This small molecule binds to this protein.
Small molecule (SMILES): Nc1ncnc2c1ncn2[C@@H]1O[C@H](CO)[C@@H](OP(=O)(O)O)[C@H]1O

Sequence of chain 2.A:
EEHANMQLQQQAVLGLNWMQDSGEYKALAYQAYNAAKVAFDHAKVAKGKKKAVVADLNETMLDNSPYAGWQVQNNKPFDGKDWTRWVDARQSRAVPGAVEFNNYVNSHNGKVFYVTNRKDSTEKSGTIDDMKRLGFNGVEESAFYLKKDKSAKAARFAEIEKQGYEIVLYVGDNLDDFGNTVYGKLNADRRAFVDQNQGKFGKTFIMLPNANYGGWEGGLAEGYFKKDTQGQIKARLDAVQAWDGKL

Binding-site contacts:
Ligand atom C2' contacts residue ASN66 of chain 2.A at 3.6 Å.
Ligand atom C5 contacts residue PHE86 of chain 2.A at 3.6 Å (hydrophobic).
Ligand atom O3P contacts residue ASP64 of chain 2.A at 2.9 Å (salt-bridge).
Ligand atom O2' contacts residue TYR221 of chain 2.A at 2.7 Å (h-bond).
Ligand atom C5 contacts residue TYR221 of chain 2.A at 3.5 Å (hydrophobic).
Ligand atom C3' contacts residue ASN66 of chain 2.A at 3.5 Å.
Ligand atom P contacts residue MG1 of chain 2.B at 3.7 Å.
Ligand atom C2' contacts residue TYR221 of chain 2.A at 3.7 Å (hydrophobic).
Ligand atom O1P contacts residue THR124 of chain 2.A at 3.8 Å.
Ligand atom O2' contacts residue ASN66 of chain 2.A at 3.4 Å.
Ligand atom P contacts residue ASP64 of chain 2.A at 3.0 Å.
Ligand atom O2P contacts residue LEU65 of chain 2.A at 3.6 Å (h-bond).
Ligand atom P contacts residue ASN66 of chain 2.A at 3.6 Å.
Ligand atom N6 contacts residue TYR221 of chain 2.A at 3.5 Å.
Ligand atom O3' contacts residue ASN66 of chain 2.A at 2.7 Å (h-bond).
Ligand atom N6 contacts residue PHE86 of chain 2.A at 3.5 Å.
Ligand atom C4' contacts residue ASN125 of chain 2.A at 3.8 Å.
Ligand atom N7 contacts residue TYR221 of chain 2.A at 3.3 Å.
Ligand atom O3P contacts residue MG1 of chain 2.B at 2.3 Å.
Ligand atom P contacts residue ASN125 of chain 2.A at 3.7 Å.
Ligand atom O1P contacts residue ASP64 of chain 2.A at 2.8 Å (salt-bridge).
Ligand atom N9 contacts residue TYR221 of chain 2.A at 3.6 Å.
Ligand atom C8 contacts residue TRP91 of chain 2.A at 3.4 Å (hydrophobic).
Ligand atom O1P contacts residue LYS161 of chain 2.A at 3.0 Å (salt-bridge).
Ligand atom N1 contacts residue PHE86 of chain 2.A at 3.5 Å.
Ligand atom O2P contacts residue ASP64 of chain 2.A at 3.1 Å (salt-bridge).
Ligand atom O3P contacts residue ASN66 of chain 2.A at 3.3 Å.
Ligand atom O4' contacts residue ASN66 of chain 2.A at 3.5 Å (h-bond).
Ligand atom O3' contacts residue ASN125 of chain 2.A at 3.8 Å.
Ligand atom C6 contacts residue PHE86 of chain 2.A at 3.3 Å (hydrophobic).
Ligand atom C4 contacts residue TYR221 of chain 2.A at 3.5 Å (hydrophobic).
Ligand atom C4 contacts residue PHE86 of chain 2.A at 3.8 Å (hydrophobic).
Ligand atom O2P contacts residue ASN66 of chain 2.A at 2.9 Å (h-bond).
Ligand atom C8 contacts residue TYR221 of chain 2.A at 3.2 Å (hydrophobic).
Ligand atom O2' contacts residue MG1 of chain 2.B at 3.8 Å.
Ligand atom O2P contacts residue ASN125 of chain 2.A at 3.7 Å.
Ligand atom C6 contacts residue TYR221 of chain 2.A at 3.6 Å (hydrophobic).
Ligand atom O2P contacts residue THR124 of chain 2.A at 2.7 Å (h-bond).
Ligand atom O1P contacts residue ASN125 of chain 2.A at 2.9 Å (h-bond).
Ligand atom C1' contacts residue ASN66 of chain 2.A at 3.1 Å.